Binding-site contacts:
Ligand atom OG1 contacts residue NAD1 of chain 1.G at 4.4 Å.
Ligand atom CA contacts residue NAD1 of chain 1.G at 3.9 Å.
Ligand atom OG1 contacts residue ILE113 of chain 1.B at 4.4 Å.
Ligand atom OG1 contacts residue TRP273 of chain 1.B at 3.4 Å.
Ligand atom CG2 contacts residue TYR164 of chain 1.B at 4.5 Å (hydrophobic).
Ligand atom N contacts residue THR179 of chain 1.B at 2.9 Å (h-bond).
Ligand atom CG2 contacts residue PRO165 of chain 1.B at 3.2 Å (hydrophobic).
Ligand atom O contacts residue THR179 of chain 1.B at 3.4 Å (h-bond).
Ligand atom CG2 contacts residue THR179 of chain 1.B at 4.0 Å.
Ligand atom N contacts residue LEU73 of chain 1.B at 4.3 Å.
Ligand atom CB contacts residue NAD1 of chain 1.G at 3.2 Å.
Ligand atom OG1 contacts residue PHE137 of chain 1.B at 4.0 Å.
Ligand atom OXT contacts residue SER74 of chain 1.B at 2.6 Å (h-bond).
Ligand atom CB contacts residue PHE137 of chain 1.B at 4.5 Å (hydrophobic).
Ligand atom CB contacts residue THR112 of chain 1.B at 3.8 Å.
Ligand atom OXT contacts residue PHE137 of chain 1.B at 3.9 Å.
Ligand atom CG2 contacts residue NAD1 of chain 1.G at 2.8 Å.
Ligand atom C contacts residue LEU73 of chain 1.B at 4.3 Å (hydrophobic).
Ligand atom N contacts residue NAD1 of chain 1.G at 3.0 Å (h-bond).
Ligand atom C contacts residue THR179 of chain 1.B at 4.3 Å.
Ligand atom OG1 contacts residue THR112 of chain 1.B at 3.3 Å (h-bond).
Ligand atom O contacts residue SER74 of chain 1.B at 3.5 Å (h-bond).
Ligand atom OXT contacts residue TRP273 of chain 1.B at 4.1 Å.
Ligand atom OXT contacts residue LEU73 of chain 1.B at 3.8 Å.
Ligand atom CA contacts residue THR179 of chain 1.B at 4.0 Å.
Ligand atom CA contacts residue LEU73 of chain 1.B at 4.2 Å (hydrophobic).
Ligand atom CG2 contacts residue THR112 of chain 1.B at 4.4 Å.
Ligand atom C contacts residue SER74 of chain 1.B at 3.4 Å.
Ligand atom CG2 contacts residue GLY166 of chain 1.B at 3.8 Å.
Ligand atom C contacts residue TRP273 of chain 1.B at 4.4 Å (hydrophobic).
Ligand atom C contacts residue THR178 of chain 1.B at 4.4 Å.
Ligand atom O contacts residue GLY177 of chain 1.B at 4.0 Å.
Ligand atom O contacts residue THR178 of chain 1.B at 3.3 Å (h-bond).

Sequence of chain 1.B:
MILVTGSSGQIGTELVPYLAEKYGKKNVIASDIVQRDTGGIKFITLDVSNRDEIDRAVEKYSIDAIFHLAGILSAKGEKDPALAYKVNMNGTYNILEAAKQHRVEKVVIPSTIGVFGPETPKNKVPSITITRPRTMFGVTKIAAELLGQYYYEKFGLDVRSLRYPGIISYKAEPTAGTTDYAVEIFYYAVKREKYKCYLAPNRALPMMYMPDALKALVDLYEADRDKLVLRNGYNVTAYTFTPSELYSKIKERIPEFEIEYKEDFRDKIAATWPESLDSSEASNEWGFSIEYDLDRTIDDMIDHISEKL

A protein and the small-molecule ligand that binds it are described below.
Small molecule (SMILES): C[C@@H](O)[C@H](N)C(=O)O